This protein binds this small molecule.
Small molecule (SMILES): Nc1ncnc2c1ncn2[C@@H]1O[C@H](COP(=O)(O)OP(=O)(O)OP(O)(O)=S)[C@@H](O)[C@H]1O

Sequence of chain 1.H:
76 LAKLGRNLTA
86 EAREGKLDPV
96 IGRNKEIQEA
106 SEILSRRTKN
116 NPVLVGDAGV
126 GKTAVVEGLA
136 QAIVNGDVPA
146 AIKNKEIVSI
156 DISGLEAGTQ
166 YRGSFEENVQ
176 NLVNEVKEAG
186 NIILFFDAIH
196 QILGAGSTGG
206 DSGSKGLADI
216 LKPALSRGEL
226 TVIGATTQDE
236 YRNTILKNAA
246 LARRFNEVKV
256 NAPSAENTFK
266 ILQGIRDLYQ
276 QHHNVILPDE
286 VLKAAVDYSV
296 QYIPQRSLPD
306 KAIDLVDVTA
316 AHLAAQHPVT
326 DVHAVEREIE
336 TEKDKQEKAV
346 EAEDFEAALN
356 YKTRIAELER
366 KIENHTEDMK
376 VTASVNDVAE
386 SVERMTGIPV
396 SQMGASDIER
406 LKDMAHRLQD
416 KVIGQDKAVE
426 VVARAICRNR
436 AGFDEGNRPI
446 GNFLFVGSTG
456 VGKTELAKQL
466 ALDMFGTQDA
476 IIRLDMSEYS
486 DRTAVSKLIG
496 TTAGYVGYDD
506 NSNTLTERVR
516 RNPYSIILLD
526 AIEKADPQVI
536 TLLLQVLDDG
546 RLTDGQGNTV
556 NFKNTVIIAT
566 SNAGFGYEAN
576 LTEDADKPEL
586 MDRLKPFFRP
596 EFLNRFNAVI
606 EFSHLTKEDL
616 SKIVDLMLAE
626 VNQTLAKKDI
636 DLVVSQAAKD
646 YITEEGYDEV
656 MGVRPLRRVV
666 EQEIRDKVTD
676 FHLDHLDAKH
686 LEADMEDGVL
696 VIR

Binding-site contacts:
Ligand atom N6 contacts residue GLN420 of chain 1.H at 3.2 Å (h-bond).
Ligand atom O2B contacts residue LYS458 of chain 1.H at 3.5 Å (salt-bridge).
Ligand atom N6 contacts residue ILE418 of chain 1.H at 2.2 Å (h-bond).
Ligand atom O4' contacts residue VAL658 of chain 1.H at 3.5 Å.
Ligand atom PG contacts residue MG1 of chain 1.TA at 3.2 Å.
Ligand atom N1 contacts residue VAL456 of chain 1.H at 3.2 Å (h-bond).
Ligand atom O2B contacts residue MG1 of chain 1.TA at 2.5 Å.
Ligand atom N7 contacts residue ILE418 of chain 1.H at 3.5 Å (h-bond).
Ligand atom C8 contacts residue GLU460 of chain 1.H at 3.0 Å.
Ligand atom S1G contacts residue THR454 of chain 1.H at 3.5 Å.
Ligand atom O2B contacts residue GLY455 of chain 1.H at 3.8 Å.
Ligand atom C6 contacts residue ILE418 of chain 1.H at 3.4 Å (hydrophobic).
Ligand atom C4' contacts residue GLY457 of chain 1.H at 3.7 Å.
Ligand atom O2G contacts residue THR454 of chain 1.H at 3.1 Å.
Ligand atom O3B contacts residue THR459 of chain 1.H at 3.3 Å.
Ligand atom C4 contacts residue GLY457 of chain 1.H at 3.5 Å.
Ligand atom S1G contacts residue LYS458 of chain 1.H at 3.5 Å.
Ligand atom C1' contacts residue ILE618 of chain 1.H at 3.6 Å (hydrophobic).
Ligand atom N3 contacts residue GLY457 of chain 1.H at 3.3 Å (h-bond).
Ligand atom N9 contacts residue GLY457 of chain 1.H at 3.6 Å.
Ligand atom O2' contacts residue GLU460 of chain 1.H at 3.0 Å (salt-bridge).
Ligand atom N1 contacts residue GLN420 of chain 1.H at 3.5 Å (h-bond).
Ligand atom S1G contacts residue MG1 of chain 1.TA at 3.1 Å.
Ligand atom PB contacts residue MG1 of chain 1.TA at 2.8 Å.
Ligand atom N7 contacts residue VAL417 of chain 1.H at 3.8 Å.
Ligand atom C4 contacts residue VAL456 of chain 1.H at 3.4 Å (hydrophobic).
Ligand atom C4' contacts residue VAL658 of chain 1.H at 3.7 Å (hydrophobic).
Ligand atom C6 contacts residue VAL456 of chain 1.H at 3.4 Å (hydrophobic).
Ligand atom N7 contacts residue GLU460 of chain 1.H at 3.5 Å.
Ligand atom C1' contacts residue GLY457 of chain 1.H at 3.7 Å.
Ligand atom O3B contacts residue MG1 of chain 1.TA at 2.2 Å.
Ligand atom C2 contacts residue VAL456 of chain 1.H at 3.1 Å (hydrophobic).
Ligand atom N3 contacts residue VAL456 of chain 1.H at 3.2 Å.
Ligand atom O3A contacts residue MG1 of chain 1.TA at 3.5 Å.
Ligand atom C2' contacts residue GLU460 of chain 1.H at 3.1 Å.
Ligand atom C5' contacts residue GLY457 of chain 1.H at 3.4 Å.
Ligand atom C5 contacts residue VAL456 of chain 1.H at 3.5 Å (hydrophobic).
Ligand atom C6 contacts residue GLN420 of chain 1.H at 3.5 Å.
Ligand atom O4' contacts residue GLY457 of chain 1.H at 3.0 Å (h-bond).
Ligand atom O2B contacts residue THR454 of chain 1.H at 2.4 Å (h-bond).